This small molecule binds to this protein.
Small molecule (SMILES): O=C[C@H](O)[C@@H](O)[C@H](O)[C@H](O)CO

Binding-site contacts:
Ligand atom C1 contacts residue LYS182 of chain 2.A at 3.7 Å.
Ligand atom O4 contacts residue MG1 of chain 2.D at 2.5 Å.
Ligand atom O4 contacts residue ASP244 of chain 2.A at 3.9 Å.
Ligand atom C2 contacts residue MG1 of chain 2.D at 4.0 Å.
Ligand atom O2 contacts residue GLU180 of chain 2.A at 2.8 Å (salt-bridge).
Ligand atom C4 contacts residue ASP286 of chain 2.A at 3.9 Å.
Ligand atom C2 contacts residue GLU180 of chain 2.A at 3.7 Å.
Ligand atom C4 contacts residue GLU180 of chain 2.A at 3.6 Å.
Ligand atom C6 contacts residue HIS53 of chain 2.A at 3.4 Å.
Ligand atom O1 contacts residue MG1 of chain 2.E at 3.3 Å.
Ligand atom C5 contacts residue HIS53 of chain 2.A at 3.1 Å.
Ligand atom C2 contacts residue TRP136 of chain 2.A at 3.4 Å (hydrophobic).
Ligand atom O2 contacts residue HIS219 of chain 2.A at 3.2 Å.
Ligand atom O1 contacts residue HIS219 of chain 2.A at 3.3 Å (h-bond).
Ligand atom C3 contacts residue ASP286 of chain 2.A at 4.0 Å.
Ligand atom O5 contacts residue PHE93 of chain 2.A at 3.4 Å.
Ligand atom O1 contacts residue LYS182 of chain 2.A at 2.9 Å (salt-bridge).
Ligand atom O1 contacts residue ASP254 of chain 2.A at 3.2 Å (salt-bridge).
Ligand atom O6 contacts residue THR89 of chain 2.A at 3.9 Å.
Ligand atom O6 contacts residue TRP136 of chain 2.A at 3.5 Å.
Ligand atom O2 contacts residue ASP286 of chain 2.A at 3.5 Å (salt-bridge).
Ligand atom O6 contacts residue GLU180 of chain 2.A at 2.9 Å (salt-bridge).
Ligand atom C6 contacts residue GLU180 of chain 2.A at 3.9 Å.
Ligand atom C3 contacts residue TRP136 of chain 2.A at 3.6 Å (hydrophobic).
Ligand atom O4 contacts residue ASP286 of chain 2.A at 2.8 Å (salt-bridge).
Ligand atom C1 contacts residue PHE25 of chain 2.B at 3.4 Å (hydrophobic).
Ligand atom C4 contacts residue MG1 of chain 2.D at 3.7 Å.
Ligand atom O5 contacts residue HIS53 of chain 2.A at 2.8 Å (h-bond).
Ligand atom C1 contacts residue TRP136 of chain 2.A at 3.4 Å (hydrophobic).
Ligand atom O6 contacts residue VAL134 of chain 2.A at 3.2 Å.
Ligand atom O4 contacts residue GLU180 of chain 2.A at 3.0 Å (salt-bridge).
Ligand atom O1 contacts residue TRP136 of chain 2.A at 3.8 Å.
Ligand atom O3 contacts residue ASP286 of chain 2.A at 3.4 Å (salt-bridge).
Ligand atom O2 contacts residue MG1 of chain 2.D at 2.7 Å.
Ligand atom C6 contacts residue THR89 of chain 2.A at 3.6 Å.
Ligand atom O1 contacts residue PHE25 of chain 2.B at 3.6 Å.
Ligand atom O3 contacts residue TRP15 of chain 2.A at 3.9 Å.
Ligand atom O2 contacts residue GLU216 of chain 2.A at 3.5 Å (salt-bridge).
Ligand atom O5 contacts residue TRP136 of chain 2.A at 3.2 Å.
Ligand atom C4 contacts residue TRP136 of chain 2.A at 3.9 Å (hydrophobic).

Sequence of chain 2.B:
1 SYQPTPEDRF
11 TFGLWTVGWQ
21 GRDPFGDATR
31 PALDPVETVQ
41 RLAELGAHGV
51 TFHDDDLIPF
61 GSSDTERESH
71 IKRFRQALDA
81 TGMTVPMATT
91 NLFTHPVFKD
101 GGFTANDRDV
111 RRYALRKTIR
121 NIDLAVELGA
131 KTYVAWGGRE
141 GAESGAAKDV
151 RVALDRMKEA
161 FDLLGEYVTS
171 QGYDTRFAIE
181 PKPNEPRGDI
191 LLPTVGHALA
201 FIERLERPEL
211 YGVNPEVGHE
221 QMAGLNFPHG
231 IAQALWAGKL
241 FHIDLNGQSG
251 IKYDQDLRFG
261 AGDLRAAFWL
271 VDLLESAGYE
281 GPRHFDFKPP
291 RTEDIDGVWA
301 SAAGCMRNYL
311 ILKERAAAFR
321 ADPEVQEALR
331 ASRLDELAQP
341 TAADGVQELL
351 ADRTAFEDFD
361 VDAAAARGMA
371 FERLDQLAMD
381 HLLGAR

Sequence of chain 2.A:
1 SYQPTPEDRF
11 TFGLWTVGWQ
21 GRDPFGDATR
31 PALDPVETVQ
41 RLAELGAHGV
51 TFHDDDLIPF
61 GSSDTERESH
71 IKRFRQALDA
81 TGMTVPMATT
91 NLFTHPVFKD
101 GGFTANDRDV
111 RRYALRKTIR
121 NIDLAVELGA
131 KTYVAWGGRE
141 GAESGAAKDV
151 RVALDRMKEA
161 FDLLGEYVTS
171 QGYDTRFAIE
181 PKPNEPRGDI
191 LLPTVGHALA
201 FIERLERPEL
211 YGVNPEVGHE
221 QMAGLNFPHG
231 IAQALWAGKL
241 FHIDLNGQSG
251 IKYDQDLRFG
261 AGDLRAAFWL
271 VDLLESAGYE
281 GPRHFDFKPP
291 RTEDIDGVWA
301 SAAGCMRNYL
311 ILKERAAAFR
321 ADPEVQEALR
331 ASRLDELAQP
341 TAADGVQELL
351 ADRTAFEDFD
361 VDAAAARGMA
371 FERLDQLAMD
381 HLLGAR